Sequence of chain 1.D:
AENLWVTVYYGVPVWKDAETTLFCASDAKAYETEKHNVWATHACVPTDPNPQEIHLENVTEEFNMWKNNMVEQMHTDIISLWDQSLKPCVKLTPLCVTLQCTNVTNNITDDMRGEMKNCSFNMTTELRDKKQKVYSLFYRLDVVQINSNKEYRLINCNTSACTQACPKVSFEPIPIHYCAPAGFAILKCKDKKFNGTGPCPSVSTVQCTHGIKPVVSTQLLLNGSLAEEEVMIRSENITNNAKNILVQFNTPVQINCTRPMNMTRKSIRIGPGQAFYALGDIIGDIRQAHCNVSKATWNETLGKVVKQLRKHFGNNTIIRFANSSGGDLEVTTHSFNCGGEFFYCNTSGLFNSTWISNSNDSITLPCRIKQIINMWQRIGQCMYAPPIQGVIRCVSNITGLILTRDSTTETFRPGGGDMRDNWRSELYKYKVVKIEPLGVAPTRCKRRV

A protein and the small-molecule ligand that binds it are described below.
Small molecule (SMILES): CC(=O)N[C@H]1[C@H](O[C@H]2[C@H](O)[C@@H](NC(C)=O)CO[C@@H]2CO)O[C@H](CO)[C@@H](O)[C@@H]1O

Binding-site contacts:
Ligand atom O5 contacts residue LYS155 of chain 1.D at 3.8 Å.
Ligand atom N2 contacts residue ASN146 of chain 1.D at 3.4 Å (h-bond).
Ligand atom N2 contacts residue GLN124 of chain 1.D at 4.3 Å.
Ligand atom N2 contacts residue LYS157 of chain 1.D at 3.9 Å.
Ligand atom C3 contacts residue ASN146 of chain 1.D at 3.7 Å.
Ligand atom C5 contacts residue LYS155 of chain 1.D at 4.2 Å.
Ligand atom O3 contacts residue ASN146 of chain 1.D at 4.1 Å.
Ligand atom O6 contacts residue ASN146 of chain 1.D at 3.7 Å.
Ligand atom C7 contacts residue ASN146 of chain 1.D at 3.8 Å.
Ligand atom C5 contacts residue ASN146 of chain 1.D at 3.5 Å.
Ligand atom C7 contacts residue GLN124 of chain 1.D at 3.6 Å.
Ligand atom C7 contacts residue LYS157 of chain 1.D at 4.0 Å.
Ligand atom O5 contacts residue ASN146 of chain 1.D at 2.2 Å (h-bond).
Ligand atom O6 contacts residue LYS155 of chain 1.D at 2.3 Å (salt-bridge).
Ligand atom C6 contacts residue ASN146 of chain 1.D at 4.4 Å.
Ligand atom C1 contacts residue ASN146 of chain 1.D at 1.4 Å.
Ligand atom C2 contacts residue ASN146 of chain 1.D at 2.5 Å.
Ligand atom C6 contacts residue LYS155 of chain 1.D at 3.3 Å.
Ligand atom O7 contacts residue GLN124 of chain 1.D at 2.4 Å (h-bond).
Ligand atom O7 contacts residue LYS157 of chain 1.D at 3.6 Å.
Ligand atom C8 contacts residue THR122 of chain 1.D at 3.8 Å.
Ligand atom C4 contacts residue ASN146 of chain 1.D at 4.2 Å.
Ligand atom C8 contacts residue ASN146 of chain 1.D at 3.4 Å.